Binding-site contacts:
Ligand atom C16 contacts residue HIS180 of chain 1.B at 3.7 Å.
Ligand atom N6 contacts residue ASP201 of chain 1.B at 2.5 Å (salt-bridge).
Ligand atom O15 contacts residue GLN120 of chain 1.B at 3.0 Å (h-bond).
Ligand atom C11 contacts residue AKG1 of chain 1.H at 3.3 Å.
Ligand atom C4 contacts residue PHE271 of chain 1.B at 3.6 Å (hydrophobic).
Ligand atom C5 contacts residue ASP201 of chain 1.B at 3.2 Å.
Ligand atom C2 contacts residue THR182 of chain 1.B at 3.9 Å.
Ligand atom C10 contacts residue HIS180 of chain 1.B at 3.7 Å.
Ligand atom C1 contacts residue PHE271 of chain 1.B at 3.7 Å (hydrophobic).
Ligand atom O8 contacts residue HIS180 of chain 1.B at 3.7 Å.
Ligand atom O8 contacts residue PHE271 of chain 1.B at 3.5 Å.
Ligand atom C1 contacts residue ASP201 of chain 1.B at 3.7 Å.
Ligand atom O13 contacts residue ARG114 of chain 1.B at 3.7 Å.
Ligand atom O8 contacts residue LEU122 of chain 1.B at 3.5 Å.
Ligand atom C16 contacts residue ILE303 of chain 1.B at 3.7 Å (hydrophobic).
Ligand atom C12 contacts residue GLN120 of chain 1.B at 3.5 Å.
Ligand atom O13 contacts residue TYR311 of chain 1.B at 2.1 Å (h-bond).
Ligand atom C18 contacts residue LEU108 of chain 1.B at 3.7 Å (hydrophobic).
Ligand atom O15 contacts residue PHE271 of chain 1.B at 4.0 Å.
Ligand atom C16 contacts residue ASP201 of chain 1.B at 3.4 Å.
Ligand atom C14 contacts residue AKG1 of chain 1.H at 3.2 Å.
Ligand atom C2 contacts residue LEU122 of chain 1.B at 4.0 Å (hydrophobic).
Ligand atom C14 contacts residue TYR311 of chain 1.B at 3.2 Å (hydrophobic).
Ligand atom O7 contacts residue ASP200 of chain 1.B at 3.5 Å.
Ligand atom C14 contacts residue LEU195 of chain 1.B at 4.1 Å (hydrophobic).
Ligand atom C12 contacts residue TYR311 of chain 1.B at 3.4 Å (hydrophobic).
Ligand atom C17 contacts residue LEU122 of chain 1.B at 4.0 Å (hydrophobic).
Ligand atom C11 contacts residue TYR311 of chain 1.B at 3.9 Å (hydrophobic).
Ligand atom C9 contacts residue AKG1 of chain 1.H at 3.5 Å.
Ligand atom O7 contacts residue ASP201 of chain 1.B at 3.0 Å (salt-bridge).
Ligand atom C2 contacts residue PHE271 of chain 1.B at 3.7 Å (hydrophobic).
Ligand atom C18 contacts residue ILE303 of chain 1.B at 3.8 Å (hydrophobic).
Ligand atom O8 contacts residue THR182 of chain 1.B at 2.8 Å (h-bond).
Ligand atom C14 contacts residue HIS198 of chain 1.B at 3.8 Å.
Ligand atom O13 contacts residue GLN120 of chain 1.B at 2.7 Å (h-bond).
Ligand atom N3 contacts residue PHE271 of chain 1.B at 3.6 Å.
Ligand atom C11 contacts residue GLN120 of chain 1.B at 3.8 Å.
Ligand atom O15 contacts residue AKG1 of chain 1.H at 2.8 Å (h-bond).
Ligand atom N6 contacts residue PHE271 of chain 1.B at 3.7 Å.
Ligand atom C5 contacts residue PHE271 of chain 1.B at 3.7 Å (hydrophobic).

Sequence of chain 1.B:
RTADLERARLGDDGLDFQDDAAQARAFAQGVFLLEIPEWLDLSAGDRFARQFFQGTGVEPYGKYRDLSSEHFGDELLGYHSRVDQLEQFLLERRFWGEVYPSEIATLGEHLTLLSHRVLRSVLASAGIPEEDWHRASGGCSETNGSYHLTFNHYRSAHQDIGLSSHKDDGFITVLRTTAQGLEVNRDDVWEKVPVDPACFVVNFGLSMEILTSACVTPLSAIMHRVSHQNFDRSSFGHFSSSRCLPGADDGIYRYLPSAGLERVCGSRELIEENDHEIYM

The protein below binds the small molecule below.
Small molecule (SMILES): CC[C@H](C)[C@@H]1NC(=O)/C(=C/[C@@](C)(O)CO)NC1=O